Sequence of chain 1.A:
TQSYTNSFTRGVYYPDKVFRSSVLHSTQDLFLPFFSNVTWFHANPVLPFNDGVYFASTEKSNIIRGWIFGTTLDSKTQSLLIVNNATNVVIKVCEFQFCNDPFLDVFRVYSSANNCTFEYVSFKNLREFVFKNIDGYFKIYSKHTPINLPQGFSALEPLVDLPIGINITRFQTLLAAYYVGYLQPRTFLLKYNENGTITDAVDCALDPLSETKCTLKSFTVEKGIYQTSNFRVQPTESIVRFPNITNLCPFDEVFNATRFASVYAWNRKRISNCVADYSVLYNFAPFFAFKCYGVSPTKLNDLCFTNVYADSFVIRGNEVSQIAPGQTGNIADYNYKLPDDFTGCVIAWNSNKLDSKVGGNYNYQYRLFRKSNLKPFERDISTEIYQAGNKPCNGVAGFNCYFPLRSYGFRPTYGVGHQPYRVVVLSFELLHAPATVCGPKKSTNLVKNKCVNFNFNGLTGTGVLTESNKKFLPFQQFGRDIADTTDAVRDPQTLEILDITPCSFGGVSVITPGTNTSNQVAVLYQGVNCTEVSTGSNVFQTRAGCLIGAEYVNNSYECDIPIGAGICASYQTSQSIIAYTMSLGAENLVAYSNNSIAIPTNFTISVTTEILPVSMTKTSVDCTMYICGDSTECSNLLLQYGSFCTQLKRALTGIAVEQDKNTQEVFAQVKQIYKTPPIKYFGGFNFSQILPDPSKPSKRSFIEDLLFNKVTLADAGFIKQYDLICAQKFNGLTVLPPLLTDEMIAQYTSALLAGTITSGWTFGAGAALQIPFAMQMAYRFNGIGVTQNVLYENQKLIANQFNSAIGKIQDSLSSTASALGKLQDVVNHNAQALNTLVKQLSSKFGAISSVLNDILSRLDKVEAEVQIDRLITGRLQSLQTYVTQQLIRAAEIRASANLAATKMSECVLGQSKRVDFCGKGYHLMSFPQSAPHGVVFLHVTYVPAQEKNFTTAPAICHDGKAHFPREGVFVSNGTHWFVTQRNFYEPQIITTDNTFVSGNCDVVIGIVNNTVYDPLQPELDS

Sequence of chain 1.C:
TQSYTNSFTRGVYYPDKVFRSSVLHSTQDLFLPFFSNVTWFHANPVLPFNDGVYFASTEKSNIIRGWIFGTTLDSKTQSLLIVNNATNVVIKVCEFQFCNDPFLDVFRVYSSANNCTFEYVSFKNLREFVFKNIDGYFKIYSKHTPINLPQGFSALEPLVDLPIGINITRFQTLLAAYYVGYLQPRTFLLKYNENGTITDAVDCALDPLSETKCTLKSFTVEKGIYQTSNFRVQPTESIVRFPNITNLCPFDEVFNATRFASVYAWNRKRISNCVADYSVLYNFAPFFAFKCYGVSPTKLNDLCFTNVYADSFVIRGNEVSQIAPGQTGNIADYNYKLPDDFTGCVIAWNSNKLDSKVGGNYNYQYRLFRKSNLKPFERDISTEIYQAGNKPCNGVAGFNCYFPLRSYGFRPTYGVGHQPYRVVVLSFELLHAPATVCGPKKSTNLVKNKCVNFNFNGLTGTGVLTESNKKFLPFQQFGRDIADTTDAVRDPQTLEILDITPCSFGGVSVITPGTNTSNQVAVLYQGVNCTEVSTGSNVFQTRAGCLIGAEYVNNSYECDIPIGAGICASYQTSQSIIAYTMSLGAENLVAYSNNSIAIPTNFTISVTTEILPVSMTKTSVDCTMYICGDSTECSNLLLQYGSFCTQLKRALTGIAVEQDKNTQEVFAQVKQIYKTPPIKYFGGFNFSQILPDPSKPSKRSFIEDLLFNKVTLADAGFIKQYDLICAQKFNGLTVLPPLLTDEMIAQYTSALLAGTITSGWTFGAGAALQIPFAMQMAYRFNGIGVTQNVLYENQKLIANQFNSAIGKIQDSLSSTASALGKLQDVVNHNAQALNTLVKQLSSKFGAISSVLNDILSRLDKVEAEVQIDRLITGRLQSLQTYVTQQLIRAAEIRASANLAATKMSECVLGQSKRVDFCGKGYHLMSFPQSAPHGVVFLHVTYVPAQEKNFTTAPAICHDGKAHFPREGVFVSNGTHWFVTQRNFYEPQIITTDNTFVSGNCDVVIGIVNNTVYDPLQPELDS

Binding-site contacts:
Ligand atom N2 contacts residue ASN613 of chain 1.A at 2.9 Å (h-bond).
Ligand atom C8 contacts residue ILE831 of chain 1.C at 3.6 Å (hydrophobic).
Ligand atom N2 contacts residue GLN833 of chain 1.C at 3.7 Å.
Ligand atom O7 contacts residue ILE831 of chain 1.C at 3.9 Å.
Ligand atom O5 contacts residue ASN613 of chain 1.A at 2.4 Å (h-bond).
Ligand atom C5 contacts residue ASN613 of chain 1.A at 3.7 Å.
Ligand atom C7 contacts residue ASN613 of chain 1.A at 3.1 Å.
Ligand atom C2 contacts residue GLN833 of chain 1.C at 3.5 Å.
Ligand atom C7 contacts residue GLN833 of chain 1.C at 3.4 Å.
Ligand atom C8 contacts residue GLN641 of chain 1.A at 4.0 Å.
Ligand atom C1 contacts residue ASN613 of chain 1.A at 1.4 Å.
Ligand atom C3 contacts residue ASN613 of chain 1.A at 3.8 Å.
Ligand atom C8 contacts residue GLN833 of chain 1.C at 4.5 Å.
Ligand atom O7 contacts residue ASN613 of chain 1.A at 2.9 Å (h-bond).
Ligand atom O7 contacts residue GLN833 of chain 1.C at 2.7 Å (h-bond).
Ligand atom C4 contacts residue ASN613 of chain 1.A at 4.2 Å.
Ligand atom C8 contacts residue ASN613 of chain 1.A at 3.9 Å.
Ligand atom O3 contacts residue GLN833 of chain 1.C at 4.0 Å.
Ligand atom C2 contacts residue ASN613 of chain 1.A at 2.5 Å.
Ligand atom C3 contacts residue GLN833 of chain 1.C at 4.3 Å.

The protein below binds the small molecule below.
Small molecule (SMILES): CC(=O)N[C@@H]1[C@@H](O)[C@H](O)[C@@H](CO)O[C@H]1O